Sequence of chain 1.B:
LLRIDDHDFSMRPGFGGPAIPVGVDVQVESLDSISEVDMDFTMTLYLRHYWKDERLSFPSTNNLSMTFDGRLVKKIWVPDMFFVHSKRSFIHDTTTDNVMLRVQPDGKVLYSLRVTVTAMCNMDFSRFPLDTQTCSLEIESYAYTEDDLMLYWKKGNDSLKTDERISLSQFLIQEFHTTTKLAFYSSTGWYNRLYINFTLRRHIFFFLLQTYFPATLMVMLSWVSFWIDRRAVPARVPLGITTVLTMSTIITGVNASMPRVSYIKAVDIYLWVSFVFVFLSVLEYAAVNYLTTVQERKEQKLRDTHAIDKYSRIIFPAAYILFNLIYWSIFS

The protein below binds the small molecule below.
Small molecule (SMILES): CC(=O)N[C@@H]1[C@@H](O)[C@H](O)[C@@H](CO)O[C@H]1O

Binding-site contacts:
Ligand atom C6 contacts residue ASN234 of chain 1.B at 3.4 Å.
Ligand atom C5 contacts residue ASN234 of chain 1.B at 3.1 Å.
Ligand atom C3 contacts residue ASN234 of chain 1.B at 3.9 Å.
Ligand atom C7 contacts residue HIS254 of chain 1.B at 4.4 Å.
Ligand atom C4 contacts residue ASN234 of chain 1.B at 4.3 Å.
Ligand atom C8 contacts residue HIS254 of chain 1.B at 3.5 Å.
Ligand atom O7 contacts residue THR255 of chain 1.B at 3.7 Å.
Ligand atom O6 contacts residue ASN234 of chain 1.B at 3.4 Å (h-bond).
Ligand atom O5 contacts residue ASN234 of chain 1.B at 2.0 Å (h-bond).
Ligand atom N2 contacts residue ASN234 of chain 1.B at 3.2 Å (h-bond).
Ligand atom C2 contacts residue ASN234 of chain 1.B at 2.6 Å.
Ligand atom C7 contacts residue ASN234 of chain 1.B at 3.7 Å.
Ligand atom O7 contacts residue ASN234 of chain 1.B at 3.8 Å.
Ligand atom C1 contacts residue ASN234 of chain 1.B at 1.5 Å.
Ligand atom O7 contacts residue HIS254 of chain 1.B at 4.3 Å.